This protein binds this small molecule.
Small molecule (SMILES): OC[C@H]1O[C@H](O)[C@H](O)[C@@H](O)[C@@H]1O

Binding-site contacts:
Ligand atom C2 contacts residue ARG63 of chain 2.A at 3.8 Å.
Ligand atom C6 contacts residue ALA68 of chain 2.A at 4.0 Å (hydrophobic).
Ligand atom C3 contacts residue TYR205 of chain 2.A at 3.5 Å (hydrophobic).
Ligand atom C1 contacts residue ARG63 of chain 2.A at 3.6 Å.
Ligand atom C6 contacts residue GLY67 of chain 2.A at 4.3 Å.
Ligand atom O3 contacts residue TYR205 of chain 2.A at 2.8 Å (h-bond).
Ligand atom C6 contacts residue LYS610 of chain 2.A at 3.5 Å.
Ligand atom O1 contacts residue GLY67 of chain 2.A at 4.0 Å.
Ligand atom C6 contacts residue GLU64 of chain 2.A at 3.5 Å.
Ligand atom O5 contacts residue ALA68 of chain 2.A at 4.1 Å.
Ligand atom C4 contacts residue GLU64 of chain 2.A at 4.2 Å.
Ligand atom O2 contacts residue TYR205 of chain 2.A at 4.1 Å.
Ligand atom C4 contacts residue LYS201 of chain 2.A at 3.6 Å.
Ligand atom O6 contacts residue ALA68 of chain 2.A at 3.8 Å.
Ligand atom O5 contacts residue GLU64 of chain 2.A at 3.5 Å (salt-bridge).
Ligand atom O2 contacts residue ARG63 of chain 2.A at 3.0 Å (salt-bridge).
Ligand atom O6 contacts residue LYS610 of chain 2.A at 2.5 Å (salt-bridge).
Ligand atom C1 contacts residue GLY67 of chain 2.A at 4.0 Å.
Ligand atom O6 contacts residue GLU64 of chain 2.A at 2.6 Å (salt-bridge).
Ligand atom C5 contacts residue GLU64 of chain 2.A at 4.1 Å.
Ligand atom O5 contacts residue GLY67 of chain 2.A at 3.5 Å.
Ligand atom C2 contacts residue TYR205 of chain 2.A at 3.5 Å (hydrophobic).
Ligand atom O4 contacts residue LYS201 of chain 2.A at 3.0 Å (salt-bridge).
Ligand atom C4 contacts residue TYR205 of chain 2.A at 3.9 Å (hydrophobic).
Ligand atom C4 contacts residue LYS610 of chain 2.A at 4.3 Å.
Ligand atom C5 contacts residue LYS610 of chain 2.A at 4.4 Å.
Ligand atom O5 contacts residue ARG63 of chain 2.A at 3.5 Å (salt-bridge).
Ligand atom C3 contacts residue LYS201 of chain 2.A at 3.9 Å.
Ligand atom O4 contacts residue LYS610 of chain 2.A at 4.1 Å.
Ligand atom O3 contacts residue LYS201 of chain 2.A at 3.0 Å.
Ligand atom O3 contacts residue GLU64 of chain 2.A at 4.2 Å.

Sequence of chain 2.A:
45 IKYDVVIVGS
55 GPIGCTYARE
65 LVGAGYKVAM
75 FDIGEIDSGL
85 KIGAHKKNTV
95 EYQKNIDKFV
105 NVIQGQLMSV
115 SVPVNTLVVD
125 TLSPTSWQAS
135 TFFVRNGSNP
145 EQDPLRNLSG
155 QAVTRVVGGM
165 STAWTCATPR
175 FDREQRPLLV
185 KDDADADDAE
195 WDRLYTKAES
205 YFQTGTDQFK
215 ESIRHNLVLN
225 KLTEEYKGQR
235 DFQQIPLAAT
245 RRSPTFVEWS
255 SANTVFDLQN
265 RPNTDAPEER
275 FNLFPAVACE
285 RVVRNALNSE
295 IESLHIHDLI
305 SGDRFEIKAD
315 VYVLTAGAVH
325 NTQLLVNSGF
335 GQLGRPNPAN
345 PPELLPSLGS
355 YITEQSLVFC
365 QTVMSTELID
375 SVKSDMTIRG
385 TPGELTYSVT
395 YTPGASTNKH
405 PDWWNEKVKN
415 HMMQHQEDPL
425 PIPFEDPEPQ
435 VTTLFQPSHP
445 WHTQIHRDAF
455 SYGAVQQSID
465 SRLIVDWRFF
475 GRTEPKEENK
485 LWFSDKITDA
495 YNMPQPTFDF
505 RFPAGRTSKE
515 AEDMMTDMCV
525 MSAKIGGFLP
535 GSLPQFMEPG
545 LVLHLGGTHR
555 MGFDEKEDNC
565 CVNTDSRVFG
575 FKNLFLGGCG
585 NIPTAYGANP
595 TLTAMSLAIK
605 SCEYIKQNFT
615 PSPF